Binding-site contacts:
Ligand atom N3B contacts residue THR94 of chain 2.D at 3.1 Å (h-bond).
Ligand atom O2G contacts residue ASP60 of chain 2.D at 3.2 Å.
Ligand atom O1B contacts residue MG1 of chain 2.W at 2.2 Å.
Ligand atom O3G contacts residue ASP91 of chain 2.D at 2.9 Å (salt-bridge).
Ligand atom PG contacts residue MG1 of chain 2.W at 3.4 Å.
Ligand atom N7 contacts residue PRO41 of chain 2.D at 3.5 Å.
Ligand atom O2G contacts residue LYS161 of chain 2.D at 3.3 Å (salt-bridge).
Ligand atom O1B contacts residue ASP91 of chain 2.D at 2.8 Å (salt-bridge).
Ligand atom O2' contacts residue GLY404 of chain 2.D at 3.0 Å (h-bond).
Ligand atom O1G contacts residue THR93 of chain 2.D at 2.7 Å (h-bond).
Ligand atom O2A contacts residue GLY160 of chain 2.D at 3.1 Å (h-bond).
Ligand atom O1B contacts residue GLY92 of chain 2.D at 3.0 Å (h-bond).
Ligand atom O3G contacts residue LYS161 of chain 2.D at 3.0 Å (salt-bridge).
Ligand atom O3G contacts residue MG1 of chain 2.W at 2.2 Å.
Ligand atom O1A contacts residue MG1 of chain 2.W at 2.2 Å.
Ligand atom O2G contacts residue ASN59 of chain 2.D at 3.4 Å (h-bond).
Ligand atom N1 contacts residue ASN474 of chain 2.D at 3.4 Å (h-bond).
Ligand atom C2 contacts residue LEU473 of chain 2.D at 3.4 Å (hydrophobic).
Ligand atom O2' contacts residue GLU490 of chain 2.D at 2.7 Å (salt-bridge).
Ligand atom PA contacts residue GLY40 of chain 2.D at 3.5 Å.
Ligand atom N1 contacts residue VAL475 of chain 2.D at 3.5 Å.
Ligand atom O2A contacts residue ASN59 of chain 2.D at 3.5 Å (h-bond).
Ligand atom PB contacts residue MG1 of chain 2.W at 3.3 Å.
Ligand atom C2' contacts residue GLU490 of chain 2.D at 3.3 Å.
Ligand atom C5 contacts residue PRO41 of chain 2.D at 3.5 Å (hydrophobic).
Ligand atom O2B contacts residue GLY92 of chain 2.D at 3.0 Å.
Ligand atom N7 contacts residue VAL488 of chain 2.D at 3.5 Å.
Ligand atom N6 contacts residue PHE476 of chain 2.D at 3.5 Å.
Ligand atom O2A contacts residue GLY40 of chain 2.D at 2.9 Å (h-bond).
Ligand atom O1A contacts residue GLY160 of chain 2.D at 3.4 Å (h-bond).
Ligand atom O2G contacts residue GLY61 of chain 2.D at 2.7 Å (h-bond).
Ligand atom O2B contacts residue THR94 of chain 2.D at 3.4 Å (h-bond).
Ligand atom O4' contacts residue GLY40 of chain 2.D at 3.4 Å.
Ligand atom PA contacts residue MG1 of chain 2.W at 3.5 Å.
Ligand atom O2A contacts residue THR38 of chain 2.D at 3.3 Å (h-bond).
Ligand atom O2B contacts residue THR95 of chain 2.D at 2.6 Å (h-bond).
Ligand atom N6 contacts residue ASN474 of chain 2.D at 3.0 Å (h-bond).
Ligand atom O5' contacts residue GLY40 of chain 2.D at 3.0 Å (h-bond).
Ligand atom O3A contacts residue LEU39 of chain 2.D at 3.2 Å.
Ligand atom N3 contacts residue GLY404 of chain 2.D at 3.4 Å.

Sequence of chain 2.D:
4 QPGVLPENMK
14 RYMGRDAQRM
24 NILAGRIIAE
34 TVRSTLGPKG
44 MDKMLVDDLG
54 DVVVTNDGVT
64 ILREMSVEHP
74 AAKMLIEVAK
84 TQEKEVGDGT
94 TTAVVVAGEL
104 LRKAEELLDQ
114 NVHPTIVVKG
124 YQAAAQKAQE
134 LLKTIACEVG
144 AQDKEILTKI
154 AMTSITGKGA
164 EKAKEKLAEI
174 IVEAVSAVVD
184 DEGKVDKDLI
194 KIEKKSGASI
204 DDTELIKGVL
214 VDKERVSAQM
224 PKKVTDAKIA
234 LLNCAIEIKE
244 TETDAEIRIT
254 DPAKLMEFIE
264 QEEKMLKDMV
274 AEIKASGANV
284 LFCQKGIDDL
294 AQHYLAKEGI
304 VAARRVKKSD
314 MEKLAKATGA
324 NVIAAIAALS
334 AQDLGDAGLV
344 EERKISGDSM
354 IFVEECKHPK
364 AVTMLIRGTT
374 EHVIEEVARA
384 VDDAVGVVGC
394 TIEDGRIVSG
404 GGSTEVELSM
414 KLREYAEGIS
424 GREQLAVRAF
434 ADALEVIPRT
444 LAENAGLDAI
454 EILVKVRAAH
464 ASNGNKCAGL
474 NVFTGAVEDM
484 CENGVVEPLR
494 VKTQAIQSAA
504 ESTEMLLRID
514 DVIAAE

This small molecule binds to this protein.
Small molecule (SMILES): Nc1ncnc2c1ncn2[C@@H]1O[C@H](CO[P](=O)(O)O[P](=O)(O)NP(=O)(O)O)[C@@H](O)[C@H]1O